Sequence of chain 1.H:
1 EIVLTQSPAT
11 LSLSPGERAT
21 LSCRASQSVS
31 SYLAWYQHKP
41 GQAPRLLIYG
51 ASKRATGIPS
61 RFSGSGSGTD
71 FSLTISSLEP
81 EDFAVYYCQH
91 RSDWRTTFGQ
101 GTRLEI

Sequence of chain 1.G:
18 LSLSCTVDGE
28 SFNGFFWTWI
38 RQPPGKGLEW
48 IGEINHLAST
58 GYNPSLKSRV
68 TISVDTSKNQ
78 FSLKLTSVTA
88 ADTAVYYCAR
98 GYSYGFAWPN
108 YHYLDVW

A protein and the small-molecule ligand that binds it are described below.
Small molecule (SMILES): CC(=O)N[C@H]1[C@H](O[C@H]2[C@H](O)[C@@H](NC(C)=O)CO[C@@H]2CO)O[C@H](CO)[C@@H](O[C@@H]2O[C@H](CO[C@H]3O[C@H](CO)[C@@H](O)[C@H](O)[C@@H]3O)[C@@H](O)[C@H](O[C@H]3O[C@H](CO)[C@@H](O)[C@H](O)[C@@H]3O[C@H]3O[C@H](CO)[C@@H](O)[C@H](O)[C@@H]3O)[C@@H]2O)[C@@H]1O

Binding-site contacts:
Ligand atom C2 contacts residue ASN89 of chain 1.I at 2.4 Å.
Ligand atom O6 contacts residue LYS88 of chain 1.I at 3.3 Å.
Ligand atom O2 contacts residue THR56 of chain 1.H at 3.0 Å (h-bond).
Ligand atom O5 contacts residue LYS88 of chain 1.I at 3.8 Å.
Ligand atom O3 contacts residue PHE103 of chain 1.G at 3.7 Å.
Ligand atom C8 contacts residue PHE103 of chain 1.G at 3.8 Å (hydrophobic).
Ligand atom C6 contacts residue TYR108 of chain 1.G at 3.6 Å (hydrophobic).
Ligand atom O2 contacts residue ALA55 of chain 1.H at 3.6 Å.
Ligand atom N2 contacts residue ASN89 of chain 1.I at 2.9 Å (h-bond).
Ligand atom O5 contacts residue ASP112 of chain 1.G at 3.7 Å.
Ligand atom O2 contacts residue SER28 of chain 1.G at 3.3 Å (h-bond).
Ligand atom C1 contacts residue THR56 of chain 1.H at 3.8 Å.
Ligand atom O5 contacts residue ASN89 of chain 1.I at 2.4 Å (h-bond).
Ligand atom O3 contacts residue TYR101 of chain 1.G at 2.8 Å (h-bond).
Ligand atom C1 contacts residue HIS92 of chain 1.I at 3.8 Å.
Ligand atom O6 contacts residue TYR49 of chain 1.H at 3.4 Å (h-bond).
Ligand atom C4 contacts residue TYR99 of chain 1.G at 3.7 Å (hydrophobic).
Ligand atom C2 contacts residue SER28 of chain 1.G at 3.5 Å.
Ligand atom N2 contacts residue SER91 of chain 1.I at 3.7 Å.
Ligand atom C5 contacts residue ASN89 of chain 1.I at 3.7 Å.
Ligand atom C6 contacts residue PHE32 of chain 1.G at 3.8 Å (hydrophobic).
Ligand atom O3 contacts residue SER28 of chain 1.G at 2.8 Å (h-bond).
Ligand atom O3 contacts residue THR56 of chain 1.H at 3.8 Å.
Ligand atom C5 contacts residue HIS92 of chain 1.I at 3.6 Å.
Ligand atom C3 contacts residue ASN89 of chain 1.I at 3.8 Å.
Ligand atom C7 contacts residue ASN89 of chain 1.I at 3.5 Å.
Ligand atom O5 contacts residue TYR101 of chain 1.G at 3.8 Å.
Ligand atom C4 contacts residue THR56 of chain 1.H at 3.7 Å.
Ligand atom C1 contacts residue ASN89 of chain 1.I at 1.4 Å.
Ligand atom C1 contacts residue TYR110 of chain 1.G at 3.7 Å (hydrophobic).
Ligand atom C6 contacts residue TYR49 of chain 1.H at 3.5 Å (hydrophobic).
Ligand atom C3 contacts residue SER28 of chain 1.G at 3.5 Å.
Ligand atom C3 contacts residue TYR110 of chain 1.G at 3.8 Å (hydrophobic).
Ligand atom C8 contacts residue SER91 of chain 1.I at 3.5 Å.
Ligand atom O7 contacts residue HIS92 of chain 1.I at 3.8 Å.
Ligand atom O7 contacts residue ASN89 of chain 1.I at 3.8 Å.
Ligand atom O6 contacts residue PHE32 of chain 1.G at 3.5 Å.
Ligand atom C2 contacts residue ASP112 of chain 1.G at 3.3 Å.
Ligand atom C6 contacts residue TYR101 of chain 1.G at 3.8 Å (hydrophobic).
Ligand atom C3 contacts residue ASP112 of chain 1.G at 3.1 Å.

Sequence of chain 1.I:
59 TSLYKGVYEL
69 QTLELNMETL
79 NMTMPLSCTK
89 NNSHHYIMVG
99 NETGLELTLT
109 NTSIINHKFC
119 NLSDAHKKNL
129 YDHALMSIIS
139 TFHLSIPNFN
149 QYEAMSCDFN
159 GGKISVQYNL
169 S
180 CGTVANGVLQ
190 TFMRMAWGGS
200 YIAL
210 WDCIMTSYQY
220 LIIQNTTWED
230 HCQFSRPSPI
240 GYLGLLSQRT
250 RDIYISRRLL